Binding-site contacts:
Ligand atom CD1 contacts residue ILE88 of chain 1.C at 3.9 Å (hydrophobic).
Ligand atom CD1 contacts residue VAL70 of chain 1.C at 4.0 Å (hydrophobic).
Ligand atom N contacts residue GLU242 of chain 1.C at 3.3 Å (salt-bridge).
Ligand atom CB contacts residue GLU242 of chain 1.C at 3.3 Å.
Ligand atom ND1 contacts residue GLN84 of chain 1.C at 3.3 Å (h-bond).
Ligand atom CG contacts residue GLN84 of chain 1.C at 3.6 Å.
Ligand atom CD1 contacts residue LEU239 of chain 1.C at 3.8 Å (hydrophobic).
Ligand atom CG2 contacts residue LEU239 of chain 1.C at 3.8 Å (hydrophobic).
Ligand atom C contacts residue GLU242 of chain 1.C at 3.8 Å.
Ligand atom CD2 contacts residue LYS92 of chain 1.C at 4.1 Å.
Ligand atom CG contacts residue GLU242 of chain 1.C at 3.5 Å.
Ligand atom CA contacts residue GLU242 of chain 1.C at 3.5 Å.
Ligand atom CD2 contacts residue ILE88 of chain 1.C at 3.8 Å (hydrophobic).
Ligand atom CD2 contacts residue GLN87 of chain 1.C at 3.8 Å.
Ligand atom NE2 contacts residue ILE88 of chain 1.C at 3.8 Å.
Ligand atom CD2 contacts residue ILE88 of chain 1.C at 3.6 Å (hydrophobic).
Ligand atom CA contacts residue GLU242 of chain 1.C at 3.5 Å.
Ligand atom N contacts residue GLU242 of chain 1.C at 2.7 Å (salt-bridge).
Ligand atom NE2 contacts residue GLN84 of chain 1.C at 3.8 Å.
Ligand atom CD2 contacts residue PHE79 of chain 1.C at 3.8 Å (hydrophobic).
Ligand atom CD contacts residue GLU242 of chain 1.C at 3.5 Å.
Ligand atom CA contacts residue GLN84 of chain 1.C at 3.8 Å.
Ligand atom CD1 contacts residue PRO238 of chain 1.C at 3.4 Å (hydrophobic).
Ligand atom CA contacts residue LYS74 of chain 1.C at 3.8 Å.
Ligand atom CE1 contacts residue GLN84 of chain 1.C at 3.1 Å.
Ligand atom O contacts residue MET80 of chain 1.C at 3.4 Å.
Ligand atom CD1 contacts residue GLN87 of chain 1.C at 3.6 Å.
Ligand atom CB contacts residue GLU242 of chain 1.C at 3.2 Å.
Ligand atom CD2 contacts residue LYS74 of chain 1.C at 3.9 Å.
Ligand atom CB contacts residue GLU242 of chain 1.C at 3.7 Å.
Ligand atom O contacts residue GLN84 of chain 1.C at 3.9 Å.
Ligand atom CA contacts residue GLU242 of chain 1.C at 3.6 Å.
Ligand atom C contacts residue GLU242 of chain 1.C at 3.5 Å.
Ligand atom CG contacts residue GLN87 of chain 1.C at 4.0 Å.
Ligand atom CD1 contacts residue LEU239 of chain 1.C at 3.9 Å (hydrophobic).
Ligand atom CB contacts residue GLN87 of chain 1.C at 4.1 Å.
Ligand atom CD2 contacts residue LEU91 of chain 1.C at 3.8 Å (hydrophobic).
Ligand atom NE2 contacts residue GLN84 of chain 1.C at 3.7 Å.
Ligand atom O contacts residue LYS74 of chain 1.C at 3.0 Å (salt-bridge).
Ligand atom N contacts residue GLU242 of chain 1.C at 2.8 Å (salt-bridge).

Sequence of chain 1.C:
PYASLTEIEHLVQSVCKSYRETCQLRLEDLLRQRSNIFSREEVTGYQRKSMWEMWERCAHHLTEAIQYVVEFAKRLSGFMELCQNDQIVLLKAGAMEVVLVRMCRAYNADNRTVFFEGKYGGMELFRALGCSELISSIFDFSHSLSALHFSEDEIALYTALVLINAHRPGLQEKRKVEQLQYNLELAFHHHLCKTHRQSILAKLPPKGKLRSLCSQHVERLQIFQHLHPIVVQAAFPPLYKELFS

The small molecule below binds the protein below.
Small molecule (SMILES): CC[C@H](C)[C@H](NC(=O)[C@@H](N)CCCCN)C(=O)N[C@@H](CC(C)C)C(=O)N[C@@H](Cc1cnc[nH]1)C(=O)N[C@@H](CCCN=C(N)N)C(=O)N[C@@H](CC(C)C)C(=O)N[C@@H](CC(C)C)C(=O)N[C@H](C=O)CCC(N)=O